Binding-site contacts:
Ligand atom C6 contacts residue GLN61 of chain 1.E at 4.0 Å.
Ligand atom C6 contacts residue GLA1 of chain 1.T at 0.1 Å.
Ligand atom O3 contacts residue ASN90 of chain 1.E at 3.0 Å (h-bond).
Ligand atom C3 contacts residue ASN90 of chain 1.E at 3.8 Å.
Ligand atom O5 contacts residue GLN56 of chain 1.E at 3.7 Å.
Ligand atom O3 contacts residue GLU51 of chain 1.E at 4.0 Å.
Ligand atom C3 contacts residue LYS91 of chain 1.E at 3.7 Å.
Ligand atom C2 contacts residue LYS91 of chain 1.E at 4.0 Å.
Ligand atom C4 contacts residue TRP88 of chain 1.E at 3.6 Å (hydrophobic).
Ligand atom O4 contacts residue GLN56 of chain 1.E at 3.4 Å.
Ligand atom O1 contacts residue GLA1 of chain 1.T at 1.2 Å.
Ligand atom O4 contacts residue GLU51 of chain 1.E at 2.6 Å (salt-bridge).
Ligand atom O3 contacts residue TRP88 of chain 1.E at 3.9 Å.
Ligand atom O6 contacts residue GLN61 of chain 1.E at 3.0 Å (h-bond).
Ligand atom C3 contacts residue TRP88 of chain 1.E at 3.5 Å (hydrophobic).
Ligand atom C4 contacts residue GLU51 of chain 1.E at 3.3 Å.
Ligand atom C6 contacts residue GLN56 of chain 1.E at 3.6 Å.
Ligand atom C5 contacts residue TRP88 of chain 1.E at 3.6 Å (hydrophobic).
Ligand atom O5 contacts residue GLA1 of chain 1.T at 0.1 Å (h-bond).
Ligand atom C1 contacts residue GLA1 of chain 1.T at 0.4 Å.
Ligand atom C4 contacts residue LYS91 of chain 1.E at 3.9 Å.
Ligand atom O2 contacts residue GLA1 of chain 1.T at 1.0 Å (h-bond).
Ligand atom C2 contacts residue GLA1 of chain 1.T at 0.5 Å.
Ligand atom C6 contacts residue HIS57 of chain 1.E at 3.7 Å.
Ligand atom O4 contacts residue GLA1 of chain 1.T at 0.1 Å (h-bond).
Ligand atom O3 contacts residue LYS91 of chain 1.E at 2.7 Å (salt-bridge).
Ligand atom C2 contacts residue ASN90 of chain 1.E at 4.0 Å.
Ligand atom O4 contacts residue LYS91 of chain 1.E at 2.9 Å (salt-bridge).
Ligand atom C5 contacts residue GLN56 of chain 1.E at 4.3 Å.
Ligand atom C6 contacts residue GLU51 of chain 1.E at 4.3 Å.
Ligand atom C4 contacts residue GLA1 of chain 1.T at 0.1 Å.
Ligand atom O6 contacts residue GLN56 of chain 1.E at 3.2 Å (h-bond).
Ligand atom O2 contacts residue ASN90 of chain 1.E at 2.9 Å (h-bond).
Ligand atom C5 contacts residue GLA1 of chain 1.T at 0.1 Å.
Ligand atom O3 contacts residue GLA1 of chain 1.T at 0.3 Å (h-bond).
Ligand atom C3 contacts residue GLA1 of chain 1.T at 0.2 Å.
Ligand atom C6 contacts residue TRP88 of chain 1.E at 3.7 Å (hydrophobic).
Ligand atom O6 contacts residue TRP88 of chain 1.E at 3.8 Å.
Ligand atom O6 contacts residue GLA1 of chain 1.T at 0.1 Å (h-bond).
Ligand atom O6 contacts residue HIS57 of chain 1.E at 3.8 Å.

This small molecule binds to this protein.
Small molecule (SMILES): OC[C@H]1O[C@@H](O)[C@H](O)[C@@H](O)[C@H]1O

Sequence of chain 1.E:
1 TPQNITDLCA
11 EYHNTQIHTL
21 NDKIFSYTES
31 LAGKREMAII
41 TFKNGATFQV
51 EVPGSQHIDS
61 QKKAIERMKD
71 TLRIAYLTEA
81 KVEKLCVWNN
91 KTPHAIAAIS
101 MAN